Binding-site contacts:
Ligand atom C5' contacts residue HIS615 of chain 1.A at 4.1 Å.
Ligand atom C3' contacts residue B121 of chain 1.J at 4.0 Å.
Ligand atom O3' contacts residue B121 of chain 1.J at 3.6 Å.
Ligand atom C4' contacts residue B121 of chain 1.J at 2.7 Å.
Ligand atom O2' contacts residue GLU121 of chain 1.G at 4.0 Å.
Ligand atom C2 contacts residue B121 of chain 1.J at 3.9 Å.
Ligand atom N6 contacts residue B121 of chain 1.J at 4.1 Å.
Ligand atom N7 contacts residue LEU486 of chain 1.G at 3.9 Å.
Ligand atom O4' contacts residue B121 of chain 1.J at 3.0 Å (h-bond).
Ligand atom C6 contacts residue B121 of chain 1.J at 3.5 Å.
Ligand atom N3 contacts residue ASP487 of chain 1.G at 4.2 Å.
Ligand atom N9 contacts residue B121 of chain 1.J at 3.6 Å (h-bond).
Ligand atom C3' contacts residue ASP487 of chain 1.G at 4.2 Å.
Ligand atom N9 contacts residue LEU486 of chain 1.G at 4.2 Å.
Ligand atom C1' contacts residue B121 of chain 1.J at 4.2 Å.
Ligand atom C2 contacts residue LEU486 of chain 1.G at 2.9 Å (hydrophobic).
Ligand atom C6 contacts residue LEU486 of chain 1.G at 3.5 Å (hydrophobic).
Ligand atom C5 contacts residue LEU486 of chain 1.G at 4.0 Å (hydrophobic).
Ligand atom N1 contacts residue B121 of chain 1.J at 3.6 Å.
Ligand atom C8 contacts residue LEU486 of chain 1.G at 3.8 Å (hydrophobic).
Ligand atom N3 contacts residue LEU486 of chain 1.G at 3.4 Å (h-bond).
Ligand atom N7 contacts residue B121 of chain 1.J at 3.3 Å (h-bond).
Ligand atom O3' contacts residue PRO124 of chain 1.G at 4.0 Å.
Ligand atom C2 contacts residue ASP487 of chain 1.G at 4.0 Å.
Ligand atom N6 contacts residue LEU486 of chain 1.G at 4.3 Å.
Ligand atom N1 contacts residue LEU486 of chain 1.G at 2.9 Å (h-bond).
Ligand atom C4 contacts residue B121 of chain 1.J at 3.5 Å.
Ligand atom O2' contacts residue LEU486 of chain 1.G at 4.3 Å.
Ligand atom O3' contacts residue ASP487 of chain 1.G at 4.4 Å.
Ligand atom C8 contacts residue B121 of chain 1.J at 3.5 Å.
Ligand atom C5 contacts residue B121 of chain 1.J at 3.3 Å.
Ligand atom C5' contacts residue B121 of chain 1.J at 2.0 Å.
Ligand atom N3 contacts residue B121 of chain 1.J at 3.4 Å.
Ligand atom C4 contacts residue LEU486 of chain 1.G at 3.9 Å (hydrophobic).

Sequence of chain 1.G:
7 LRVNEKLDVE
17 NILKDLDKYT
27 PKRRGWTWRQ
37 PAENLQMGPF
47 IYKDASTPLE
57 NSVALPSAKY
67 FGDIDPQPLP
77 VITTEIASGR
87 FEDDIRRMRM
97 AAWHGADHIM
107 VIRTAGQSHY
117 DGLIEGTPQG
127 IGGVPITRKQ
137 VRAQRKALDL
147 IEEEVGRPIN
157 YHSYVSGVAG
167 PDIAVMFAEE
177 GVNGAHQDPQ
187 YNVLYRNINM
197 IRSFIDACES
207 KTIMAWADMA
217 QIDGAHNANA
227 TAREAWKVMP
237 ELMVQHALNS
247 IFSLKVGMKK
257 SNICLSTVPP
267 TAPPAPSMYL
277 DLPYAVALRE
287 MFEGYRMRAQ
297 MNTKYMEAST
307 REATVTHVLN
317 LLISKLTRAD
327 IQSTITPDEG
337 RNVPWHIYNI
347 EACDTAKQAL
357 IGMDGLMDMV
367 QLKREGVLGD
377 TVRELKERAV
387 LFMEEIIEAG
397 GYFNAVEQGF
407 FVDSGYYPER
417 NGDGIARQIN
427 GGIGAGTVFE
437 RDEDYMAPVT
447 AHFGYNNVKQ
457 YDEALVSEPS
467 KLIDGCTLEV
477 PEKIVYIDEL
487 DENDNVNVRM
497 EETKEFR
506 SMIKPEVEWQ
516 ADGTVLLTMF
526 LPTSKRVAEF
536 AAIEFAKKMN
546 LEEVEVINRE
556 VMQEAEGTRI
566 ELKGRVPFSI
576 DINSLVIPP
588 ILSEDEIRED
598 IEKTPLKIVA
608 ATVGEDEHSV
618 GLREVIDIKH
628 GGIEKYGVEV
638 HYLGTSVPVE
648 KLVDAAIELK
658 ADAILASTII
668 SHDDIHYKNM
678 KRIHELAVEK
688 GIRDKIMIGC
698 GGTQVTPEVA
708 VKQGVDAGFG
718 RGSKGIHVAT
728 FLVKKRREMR

The protein below binds the small molecule below.
Small molecule (SMILES): C[C@H]1O[C@@H](n2cnc3c(N)ncnc32)[C@H](O)[C@@H]1O

Sequence of chain 1.A:
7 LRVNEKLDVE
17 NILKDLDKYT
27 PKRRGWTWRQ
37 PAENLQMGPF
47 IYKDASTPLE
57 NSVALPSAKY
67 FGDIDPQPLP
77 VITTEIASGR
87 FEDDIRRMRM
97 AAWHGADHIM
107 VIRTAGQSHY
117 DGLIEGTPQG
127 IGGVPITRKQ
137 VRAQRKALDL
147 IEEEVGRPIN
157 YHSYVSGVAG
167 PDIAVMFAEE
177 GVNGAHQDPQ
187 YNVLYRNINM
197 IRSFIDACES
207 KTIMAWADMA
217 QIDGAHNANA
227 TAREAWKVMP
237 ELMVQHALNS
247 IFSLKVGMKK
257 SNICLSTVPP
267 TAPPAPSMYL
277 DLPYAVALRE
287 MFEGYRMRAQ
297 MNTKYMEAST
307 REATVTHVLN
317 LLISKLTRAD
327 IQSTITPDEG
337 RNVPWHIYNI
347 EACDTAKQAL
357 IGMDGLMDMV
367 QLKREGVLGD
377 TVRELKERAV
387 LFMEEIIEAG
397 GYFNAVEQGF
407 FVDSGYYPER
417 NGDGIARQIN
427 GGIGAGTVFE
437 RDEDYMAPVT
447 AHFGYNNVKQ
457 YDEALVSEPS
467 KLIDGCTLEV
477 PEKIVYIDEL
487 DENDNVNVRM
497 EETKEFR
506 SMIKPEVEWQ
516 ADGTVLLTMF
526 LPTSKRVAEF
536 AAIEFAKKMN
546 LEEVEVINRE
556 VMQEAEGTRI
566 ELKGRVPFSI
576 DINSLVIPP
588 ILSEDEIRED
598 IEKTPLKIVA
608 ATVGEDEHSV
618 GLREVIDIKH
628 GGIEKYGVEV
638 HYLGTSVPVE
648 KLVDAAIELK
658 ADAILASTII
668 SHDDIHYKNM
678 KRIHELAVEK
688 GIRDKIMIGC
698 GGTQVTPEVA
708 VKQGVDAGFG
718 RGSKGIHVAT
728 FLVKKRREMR